The small molecule below binds the protein below.
Small molecule (SMILES): CC(=O)N[C@@H]1[C@@H](O)[C@H](O)[C@@H](CO)O[C@H]1O

Sequence of chain 1.E:
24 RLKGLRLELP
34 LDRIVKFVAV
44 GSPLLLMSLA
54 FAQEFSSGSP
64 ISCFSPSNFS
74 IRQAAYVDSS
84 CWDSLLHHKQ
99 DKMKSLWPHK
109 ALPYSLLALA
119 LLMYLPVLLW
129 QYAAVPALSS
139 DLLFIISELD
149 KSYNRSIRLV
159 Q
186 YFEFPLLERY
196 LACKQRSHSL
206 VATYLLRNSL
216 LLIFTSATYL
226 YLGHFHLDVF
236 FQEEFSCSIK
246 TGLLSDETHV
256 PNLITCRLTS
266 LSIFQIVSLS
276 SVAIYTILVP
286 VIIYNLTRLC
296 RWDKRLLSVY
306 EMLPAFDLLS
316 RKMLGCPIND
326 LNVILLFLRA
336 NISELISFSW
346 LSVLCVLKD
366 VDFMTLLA

Binding-site contacts:
Ligand atom C7 contacts residue ASN71 of chain 1.E at 3.1 Å.
Ligand atom C2 contacts residue ASN71 of chain 1.E at 2.4 Å.
Ligand atom C1 contacts residue ASN71 of chain 1.E at 1.4 Å.
Ligand atom O6 contacts residue PRO256 of chain 1.E at 4.3 Å.
Ligand atom O6 contacts residue PRO69 of chain 1.E at 4.2 Å.
Ligand atom O5 contacts residue ASN71 of chain 1.E at 2.4 Å (h-bond).
Ligand atom O7 contacts residue ASN71 of chain 1.E at 2.8 Å (h-bond).
Ligand atom O4 contacts residue THR253 of chain 1.E at 4.3 Å.
Ligand atom C5 contacts residue ASN71 of chain 1.E at 3.7 Å.
Ligand atom C8 contacts residue ASN71 of chain 1.E at 4.3 Å.
Ligand atom C3 contacts residue ASN71 of chain 1.E at 3.8 Å.
Ligand atom N2 contacts residue ASN71 of chain 1.E at 2.9 Å (h-bond).
Ligand atom C4 contacts residue ASN71 of chain 1.E at 4.2 Å.